Sequence of chain 1.B:
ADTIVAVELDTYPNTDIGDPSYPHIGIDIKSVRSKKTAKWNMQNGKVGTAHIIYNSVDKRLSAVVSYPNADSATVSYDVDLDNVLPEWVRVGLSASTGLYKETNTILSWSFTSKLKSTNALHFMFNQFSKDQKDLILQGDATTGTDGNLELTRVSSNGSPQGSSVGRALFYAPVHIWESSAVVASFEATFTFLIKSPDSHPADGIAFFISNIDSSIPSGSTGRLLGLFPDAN

A small-molecule ligand and the protein it binds are described below.
Small molecule (SMILES): Cc1cn([C@H]2C[C@H](O[P](=O)(O)OC[C@H]3O[C@@H](n4cnc5c(N)ncnc54)C[C@@H]3O[P](=O)(O)OC[C@H]3O[C@@H](n4ccc(N)nc4=O)C[C@@H]3O)[C@@H](CO[P](=O)(O)O[C@H]3C[C@H](n4cnc5c(=O)nc(N)[nH]c54)O[C@@H]3COP(=O)=O)O2)c(=O)[nH]c1=O

Binding-site contacts:
Ligand atom OP1 contacts residue SQ01 of chain 1.L at 2.9 Å (h-bond).
Ligand atom N9 contacts residue SQ01 of chain 1.L at 4.0 Å.
Ligand atom C5' contacts residue TYR100 of chain 1.B at 4.2 Å (hydrophobic).
Ligand atom C8 contacts residue SQ01 of chain 1.L at 3.6 Å.
Ligand atom C5' contacts residue SQ01 of chain 1.L at 2.5 Å.
Ligand atom O4' contacts residue SQ01 of chain 1.L at 2.8 Å (h-bond).
Ligand atom C2 contacts residue SQ01 of chain 1.L at 4.1 Å.
Ligand atom C4' contacts residue SQ01 of chain 1.L at 3.1 Å.
Ligand atom C1' contacts residue SQ01 of chain 1.L at 3.7 Å.
Ligand atom C4 contacts residue SQ01 of chain 1.L at 3.7 Å.
Ligand atom O5' contacts residue SQ01 of chain 1.L at 1.7 Å (h-bond).
Ligand atom C5 contacts residue SQ01 of chain 1.L at 3.4 Å.
Ligand atom C2' contacts residue SQ01 of chain 1.L at 3.9 Å.
Ligand atom N3 contacts residue SQ01 of chain 1.L at 4.2 Å.
Ligand atom N2 contacts residue SQ01 of chain 1.L at 4.1 Å.
Ligand atom O6 contacts residue SQ01 of chain 1.L at 3.2 Å (h-bond).
Ligand atom N7 contacts residue SQ01 of chain 1.L at 3.7 Å.
Ligand atom C3' contacts residue SQ01 of chain 1.L at 3.9 Å.
Ligand atom C4' contacts residue TYR100 of chain 1.B at 4.1 Å (hydrophobic).
Ligand atom N1 contacts residue SQ01 of chain 1.L at 3.8 Å.
Ligand atom O4' contacts residue TYR100 of chain 1.B at 3.9 Å.
Ligand atom OP2 contacts residue SQ01 of chain 1.L at 1.8 Å (h-bond).
Ligand atom C6 contacts residue SQ01 of chain 1.L at 3.5 Å.
Ligand atom P contacts residue SQ01 of chain 1.L at 1.5 Å.